A small-molecule ligand and the protein it binds are described below.
Small molecule (SMILES): CC(=O)N[C@@H]1[C@@H](O)[C@H](O)[C@@H](CO)O[C@H]1O

Sequence of chain 1.A:
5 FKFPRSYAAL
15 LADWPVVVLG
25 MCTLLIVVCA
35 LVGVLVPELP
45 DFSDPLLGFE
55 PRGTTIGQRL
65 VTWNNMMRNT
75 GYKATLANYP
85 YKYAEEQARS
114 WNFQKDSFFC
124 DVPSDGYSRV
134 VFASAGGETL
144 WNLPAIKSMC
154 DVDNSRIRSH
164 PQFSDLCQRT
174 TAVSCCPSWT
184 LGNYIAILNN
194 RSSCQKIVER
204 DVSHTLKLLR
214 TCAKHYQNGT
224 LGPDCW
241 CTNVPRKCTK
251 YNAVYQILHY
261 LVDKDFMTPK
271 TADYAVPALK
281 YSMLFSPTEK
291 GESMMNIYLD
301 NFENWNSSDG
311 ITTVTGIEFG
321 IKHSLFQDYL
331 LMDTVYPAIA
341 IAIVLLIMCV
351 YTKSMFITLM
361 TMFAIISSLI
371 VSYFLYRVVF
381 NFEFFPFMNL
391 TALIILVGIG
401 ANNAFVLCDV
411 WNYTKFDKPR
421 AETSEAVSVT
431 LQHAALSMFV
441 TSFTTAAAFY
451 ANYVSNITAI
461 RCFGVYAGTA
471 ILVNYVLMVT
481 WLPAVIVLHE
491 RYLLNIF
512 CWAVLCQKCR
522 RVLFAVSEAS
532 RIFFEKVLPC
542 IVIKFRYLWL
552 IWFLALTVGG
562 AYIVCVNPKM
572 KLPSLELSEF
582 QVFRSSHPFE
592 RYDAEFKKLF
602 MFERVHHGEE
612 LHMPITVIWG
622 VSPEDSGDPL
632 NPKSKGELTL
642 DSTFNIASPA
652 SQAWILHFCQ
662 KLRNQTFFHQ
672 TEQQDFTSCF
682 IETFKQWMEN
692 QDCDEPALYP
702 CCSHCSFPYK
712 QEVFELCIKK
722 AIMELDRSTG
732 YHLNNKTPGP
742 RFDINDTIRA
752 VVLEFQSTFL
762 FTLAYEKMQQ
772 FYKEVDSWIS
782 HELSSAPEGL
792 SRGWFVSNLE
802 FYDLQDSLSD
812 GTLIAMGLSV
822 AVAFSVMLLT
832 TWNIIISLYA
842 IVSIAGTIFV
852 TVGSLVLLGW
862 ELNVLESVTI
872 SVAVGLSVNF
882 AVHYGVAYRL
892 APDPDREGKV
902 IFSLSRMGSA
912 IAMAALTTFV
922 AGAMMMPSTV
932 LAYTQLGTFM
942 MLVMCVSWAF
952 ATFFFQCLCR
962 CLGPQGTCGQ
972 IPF

Binding-site contacts:
Ligand atom C5 contacts residue ASN193 of chain 1.A at 3.7 Å.
Ligand atom N2 contacts residue ASN193 of chain 1.A at 2.9 Å (h-bond).
Ligand atom O5 contacts residue ASN193 of chain 1.A at 2.4 Å (h-bond).
Ligand atom O6 contacts residue GLN117 of chain 1.A at 2.7 Å (h-bond).
Ligand atom C7 contacts residue ASN193 of chain 1.A at 3.4 Å.
Ligand atom C1 contacts residue ASN193 of chain 1.A at 1.4 Å.
Ligand atom O6 contacts residue LYS118 of chain 1.A at 4.3 Å.
Ligand atom O7 contacts residue ASN193 of chain 1.A at 3.5 Å (h-bond).
Ligand atom C1 contacts residue GLN117 of chain 1.A at 4.3 Å.
Ligand atom C2 contacts residue ASN193 of chain 1.A at 2.5 Å.
Ligand atom C4 contacts residue ASN193 of chain 1.A at 4.2 Å.
Ligand atom C6 contacts residue GLN117 of chain 1.A at 3.5 Å.
Ligand atom C3 contacts residue ASN193 of chain 1.A at 3.8 Å.
Ligand atom C5 contacts residue GLN117 of chain 1.A at 4.2 Å.
Ligand atom O5 contacts residue GLN117 of chain 1.A at 3.4 Å (h-bond).